Sequence of chain 2.A:
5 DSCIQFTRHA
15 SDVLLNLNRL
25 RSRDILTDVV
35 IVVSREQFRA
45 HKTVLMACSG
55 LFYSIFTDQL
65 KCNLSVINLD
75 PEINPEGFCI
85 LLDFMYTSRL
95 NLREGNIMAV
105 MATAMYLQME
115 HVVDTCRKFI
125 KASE

Binding-site contacts:
Ligand atom N2 contacts residue TYR57 of chain 2.A at 3.5 Å.
Ligand atom C9 contacts residue SER53 of chain 2.A at 3.8 Å.
Ligand atom C9 contacts residue GLY54 of chain 2.A at 3.5 Å.
Ligand atom N1 contacts residue LEU24 of chain 1.A at 3.5 Å.
Ligand atom CL contacts residue LEU24 of chain 1.A at 3.8 Å.
Ligand atom C contacts residue ASN20 of chain 1.A at 3.7 Å.
Ligand atom C6 contacts residue GLY54 of chain 2.A at 3.8 Å.
Ligand atom N2 contacts residue MET50 of chain 2.A at 2.6 Å (h-bond).
Ligand atom C2 contacts residue TYR57 of chain 2.A at 3.6 Å (hydrophobic).
Ligand atom CL contacts residue TYR57 of chain 2.A at 3.6 Å.
Ligand atom C6 contacts residue SER53 of chain 2.A at 3.6 Å.
Ligand atom C3 contacts residue ASN20 of chain 1.A at 3.8 Å.
Ligand atom N contacts residue ARG23 of chain 1.A at 4.0 Å.
Ligand atom C9 contacts residue CYS52 of chain 2.A at 3.3 Å (hydrophobic).
Ligand atom CL contacts residue ARG27 of chain 1.A at 3.9 Å.
Ligand atom C5 contacts residue LEU24 of chain 1.A at 4.0 Å (hydrophobic).
Ligand atom N1 contacts residue ASN20 of chain 1.A at 3.6 Å.
Ligand atom C6 contacts residue MET50 of chain 2.A at 3.1 Å (hydrophobic).
Ligand atom C7 contacts residue ALA51 of chain 2.A at 3.7 Å (hydrophobic).
Ligand atom C1 contacts residue TYR57 of chain 2.A at 3.7 Å (hydrophobic).
Ligand atom N contacts residue TYR57 of chain 2.A at 3.6 Å.
Ligand atom C5 contacts residue MET50 of chain 2.A at 3.4 Å (hydrophobic).
Ligand atom N1 contacts residue ALA51 of chain 2.A at 3.4 Å (h-bond).
Ligand atom C3 contacts residue MET50 of chain 2.A at 3.7 Å (hydrophobic).
Ligand atom N contacts residue ASN20 of chain 1.A at 4.0 Å.
Ligand atom C6 contacts residue TYR57 of chain 2.A at 3.6 Å (hydrophobic).
Ligand atom C5 contacts residue TYR57 of chain 2.A at 3.5 Å (hydrophobic).
Ligand atom C contacts residue TYR57 of chain 2.A at 3.5 Å (hydrophobic).
Ligand atom C4 contacts residue ASN20 of chain 1.A at 3.6 Å.
Ligand atom C3 contacts residue TYR57 of chain 2.A at 3.5 Å (hydrophobic).
Ligand atom C7 contacts residue CYS52 of chain 2.A at 3.9 Å (hydrophobic).
Ligand atom N2 contacts residue ASN20 of chain 1.A at 3.8 Å.
Ligand atom C7 contacts residue MET50 of chain 2.A at 3.7 Å (hydrophobic).
Ligand atom CL contacts residue ARG23 of chain 1.A at 3.8 Å.
Ligand atom N1 contacts residue MET50 of chain 2.A at 3.2 Å (h-bond).
Ligand atom N1 contacts residue TYR57 of chain 2.A at 3.9 Å.
Ligand atom C4 contacts residue TYR57 of chain 2.A at 3.4 Å (hydrophobic).
Ligand atom C4 contacts residue MET50 of chain 2.A at 4.0 Å (hydrophobic).
Ligand atom C5 contacts residue ASN20 of chain 1.A at 3.6 Å.
Ligand atom C7 contacts residue ASN20 of chain 1.A at 3.7 Å.

A protein and the small-molecule ligand that binds it are described below.
Small molecule (SMILES): N#Cc1c(NCC2CC2)ccnc1Cl

Sequence of chain 1.A:
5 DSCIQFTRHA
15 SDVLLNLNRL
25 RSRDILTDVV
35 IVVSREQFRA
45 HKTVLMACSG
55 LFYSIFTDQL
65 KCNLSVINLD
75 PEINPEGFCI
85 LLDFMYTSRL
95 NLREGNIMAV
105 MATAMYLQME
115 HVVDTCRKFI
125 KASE